Sequence of chain 1.L:
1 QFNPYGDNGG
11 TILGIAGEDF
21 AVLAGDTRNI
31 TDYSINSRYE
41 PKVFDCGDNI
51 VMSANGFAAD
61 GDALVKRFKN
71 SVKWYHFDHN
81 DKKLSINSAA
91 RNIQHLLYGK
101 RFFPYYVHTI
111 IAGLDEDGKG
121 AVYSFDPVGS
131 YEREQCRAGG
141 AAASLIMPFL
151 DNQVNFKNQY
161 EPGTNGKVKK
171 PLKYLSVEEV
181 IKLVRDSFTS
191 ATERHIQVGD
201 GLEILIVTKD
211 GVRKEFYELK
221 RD

Sequence of chain 1.K:
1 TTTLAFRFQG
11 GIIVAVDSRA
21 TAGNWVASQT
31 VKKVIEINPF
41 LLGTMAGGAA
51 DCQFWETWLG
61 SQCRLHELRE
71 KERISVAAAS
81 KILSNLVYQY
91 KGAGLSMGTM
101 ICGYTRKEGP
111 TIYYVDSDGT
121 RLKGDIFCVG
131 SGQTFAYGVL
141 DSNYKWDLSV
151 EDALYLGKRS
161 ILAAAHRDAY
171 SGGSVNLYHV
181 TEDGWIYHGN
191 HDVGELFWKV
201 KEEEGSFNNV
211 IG

A small-molecule ligand and the protein it binds are described below.
Small molecule (SMILES): CCCCCC(=O)N[C@H](C(=O)N[C@@H](CC[S@@](C)=O)C(=O)N[C@@H](CC(C)C)[C@@H](O)[C@H](C)CO)C(C)C

Binding-site contacts:
Ligand atom C25 contacts residue GLY47 of chain 1.K at 3.2 Å.
Ligand atom C4 contacts residue ASP126 of chain 1.L at 3.4 Å.
Ligand atom C6 contacts residue THR21 of chain 1.K at 3.7 Å.
Ligand atom N2 contacts residue THR21 of chain 1.K at 2.7 Å (h-bond).
Ligand atom C9 contacts residue ALA49 of chain 1.K at 3.7 Å (hydrophobic).
Ligand atom C24 contacts residue THR1 of chain 1.K at 2.4 Å.
Ligand atom C23 contacts residue THR21 of chain 1.K at 3.8 Å.
Ligand atom C7 contacts residue ASP126 of chain 1.L at 3.9 Å.
Ligand atom O7 contacts residue THR1 of chain 1.K at 3.7 Å.
Ligand atom O4 contacts residue GLY47 of chain 1.K at 3.0 Å (h-bond).
Ligand atom C5 contacts residue ASP126 of chain 1.L at 3.7 Å.
Ligand atom C15 contacts residue GLY47 of chain 1.K at 3.7 Å.
Ligand atom C26 contacts residue THR1 of chain 1.K at 3.5 Å.
Ligand atom C26 contacts residue LYS33 of chain 1.K at 3.6 Å.
Ligand atom C25 contacts residue THR1 of chain 1.K at 2.6 Å.
Ligand atom C8 contacts residue ALA27 of chain 1.K at 3.6 Å (hydrophobic).
Ligand atom C17 contacts residue THR1 of chain 1.K at 1.4 Å.
Ligand atom C23 contacts residue TYR170 of chain 1.K at 3.3 Å (hydrophobic).
Ligand atom C23 contacts residue ARG19 of chain 1.K at 3.2 Å.
Ligand atom C23 contacts residue THR1 of chain 1.K at 2.4 Å.
Ligand atom O2 contacts residue ALA49 of chain 1.K at 3.1 Å (h-bond).
Ligand atom N3 contacts residue THR1 of chain 1.K at 3.7 Å.
Ligand atom C22 contacts residue THR1 of chain 1.K at 1.5 Å.
Ligand atom N3 contacts residue GLY47 of chain 1.K at 2.9 Å (h-bond).
Ligand atom C29 contacts residue TYR106 of chain 1.L at 3.8 Å (hydrophobic).
Ligand atom C12 contacts residue THR21 of chain 1.K at 3.4 Å.
Ligand atom C11 contacts residue GLY47 of chain 1.K at 3.7 Å.
Ligand atom C22 contacts residue TYR170 of chain 1.K at 3.7 Å (hydrophobic).
Ligand atom C11 contacts residue THR21 of chain 1.K at 3.5 Å.
Ligand atom C28 contacts residue ALA49 of chain 1.K at 3.7 Å (hydrophobic).
Ligand atom C16 contacts residue THR1 of chain 1.K at 2.3 Å.
Ligand atom C24 contacts residue SER131 of chain 1.K at 3.4 Å.
Ligand atom N1 contacts residue ASP126 of chain 1.L at 3.0 Å (salt-bridge).
Ligand atom O3 contacts residue ALA20 of chain 1.K at 3.1 Å.
Ligand atom C14 contacts residue SER96 of chain 1.K at 3.8 Å.
Ligand atom O4 contacts residue THR1 of chain 1.K at 2.4 Å (h-bond).
Ligand atom C9 contacts residue ALA20 of chain 1.K at 3.7 Å (hydrophobic).
Ligand atom C10 contacts residue THR21 of chain 1.K at 3.6 Å.
Ligand atom C16 contacts residue GLY47 of chain 1.K at 3.6 Å.
Ligand atom O3 contacts residue THR21 of chain 1.K at 2.9 Å (h-bond).